A protein and the small-molecule ligand that binds it are described below.
Small molecule (SMILES): CC(=O)N[C@@H]1[C@@H](O)[C@H](O)[C@@H](CO)O[C@H]1O

Binding-site contacts:
Ligand atom C4 contacts residue ASN253 of chain 1.C at 4.2 Å.
Ligand atom O5 contacts residue ASN253 of chain 1.C at 2.4 Å (h-bond).
Ligand atom N2 contacts residue ASN253 of chain 1.C at 3.0 Å (h-bond).
Ligand atom C5 contacts residue SER255 of chain 1.C at 3.9 Å.
Ligand atom C3 contacts residue ASN253 of chain 1.C at 3.8 Å.
Ligand atom C7 contacts residue ASN253 of chain 1.C at 3.5 Å.
Ligand atom C5 contacts residue ASN253 of chain 1.C at 3.7 Å.
Ligand atom C1 contacts residue SER255 of chain 1.C at 3.9 Å.
Ligand atom C2 contacts residue ASN253 of chain 1.C at 2.5 Å.
Ligand atom C6 contacts residue SER255 of chain 1.C at 4.5 Å.
Ligand atom C1 contacts residue ASN253 of chain 1.C at 1.4 Å.
Ligand atom O5 contacts residue SER255 of chain 1.C at 3.9 Å.
Ligand atom C7 contacts residue THR240 of chain 1.C at 4.4 Å.
Ligand atom C8 contacts residue THR240 of chain 1.C at 3.7 Å.
Ligand atom C8 contacts residue LEU236 of chain 1.C at 4.2 Å (hydrophobic).
Ligand atom O7 contacts residue ASN253 of chain 1.C at 3.6 Å.
Ligand atom C8 contacts residue THR239 of chain 1.C at 3.5 Å.

Sequence of chain 1.C:
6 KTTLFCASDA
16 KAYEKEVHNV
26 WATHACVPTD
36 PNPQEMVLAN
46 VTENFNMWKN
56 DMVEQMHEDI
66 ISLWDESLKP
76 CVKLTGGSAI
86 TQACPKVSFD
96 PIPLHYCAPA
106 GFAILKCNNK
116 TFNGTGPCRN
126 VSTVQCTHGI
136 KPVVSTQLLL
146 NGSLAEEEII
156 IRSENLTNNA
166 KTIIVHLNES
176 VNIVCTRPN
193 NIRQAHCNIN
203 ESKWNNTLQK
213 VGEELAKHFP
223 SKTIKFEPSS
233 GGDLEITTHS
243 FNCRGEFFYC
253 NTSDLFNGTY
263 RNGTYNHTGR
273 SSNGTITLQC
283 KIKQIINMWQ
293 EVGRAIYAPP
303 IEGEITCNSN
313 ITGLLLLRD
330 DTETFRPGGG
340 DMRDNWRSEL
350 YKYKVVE